A small-molecule ligand and the protein it binds are described below.
Small molecule (SMILES): O=C(O)[C@H](O)[C@@H](O)[C@H](O)[C@H](O)CO

Sequence of chain 2.B:
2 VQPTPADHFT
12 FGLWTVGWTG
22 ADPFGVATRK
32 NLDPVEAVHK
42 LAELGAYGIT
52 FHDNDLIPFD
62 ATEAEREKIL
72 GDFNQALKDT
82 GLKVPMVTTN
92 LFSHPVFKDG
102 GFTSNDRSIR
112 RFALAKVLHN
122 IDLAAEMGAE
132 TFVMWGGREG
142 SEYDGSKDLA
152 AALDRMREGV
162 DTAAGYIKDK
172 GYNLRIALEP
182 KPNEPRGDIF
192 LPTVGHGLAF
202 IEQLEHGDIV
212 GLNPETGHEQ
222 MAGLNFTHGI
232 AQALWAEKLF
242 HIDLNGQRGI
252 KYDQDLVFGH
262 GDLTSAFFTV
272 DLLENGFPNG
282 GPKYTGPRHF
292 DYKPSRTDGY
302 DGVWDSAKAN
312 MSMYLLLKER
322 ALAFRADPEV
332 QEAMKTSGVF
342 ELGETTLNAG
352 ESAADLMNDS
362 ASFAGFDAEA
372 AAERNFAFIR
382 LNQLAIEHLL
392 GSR

Binding-site contacts:
Ligand atom O1B contacts residue TRP15 of chain 1.A at 3.6 Å.
Ligand atom O1A contacts residue PHE93 of chain 1.A at 3.8 Å.
Ligand atom O6 contacts residue HIS53 of chain 1.A at 2.8 Å (h-bond).
Ligand atom O5 contacts residue GLU180 of chain 1.A at 2.5 Å (salt-bridge).
Ligand atom C1 contacts residue HIS53 of chain 1.A at 4.0 Å.
Ligand atom C5 contacts residue TRP136 of chain 1.A at 3.6 Å (hydrophobic).
Ligand atom C4 contacts residue MN1 of chain 1.E at 3.5 Å.
Ligand atom C3 contacts residue TRP15 of chain 1.A at 4.0 Å (hydrophobic).
Ligand atom C4 contacts residue ASP292 of chain 1.A at 3.7 Å.
Ligand atom O1A contacts residue TRP15 of chain 1.A at 3.6 Å.
Ligand atom O5 contacts residue ASP292 of chain 1.A at 3.0 Å (salt-bridge).
Ligand atom O6 contacts residue PHE93 of chain 1.A at 3.9 Å.
Ligand atom O2 contacts residue PHE25 of chain 2.B at 3.3 Å.
Ligand atom O3 contacts residue MN1 of chain 1.E at 4.0 Å.
Ligand atom C2 contacts residue PHE93 of chain 1.A at 4.2 Å (hydrophobic).
Ligand atom C6 contacts residue HIS53 of chain 1.A at 3.4 Å.
Ligand atom O4 contacts residue GLU180 of chain 1.A at 3.6 Å (salt-bridge).
Ligand atom O5 contacts residue ASP244 of chain 1.A at 3.2 Å (salt-bridge).
Ligand atom C4 contacts residue GLU180 of chain 1.A at 4.1 Å.
Ligand atom C2 contacts residue TRP136 of chain 1.A at 3.9 Å (hydrophobic).
Ligand atom O4 contacts residue MN1 of chain 1.E at 2.7 Å.
Ligand atom O5 contacts residue GLU216 of chain 1.A at 3.9 Å.
Ligand atom O2 contacts residue TRP136 of chain 1.A at 4.0 Å.
Ligand atom C5 contacts residue GLU180 of chain 1.A at 3.2 Å.
Ligand atom O6 contacts residue TRP136 of chain 1.A at 3.5 Å.
Ligand atom O4 contacts residue GLU216 of chain 1.A at 3.4 Å (salt-bridge).
Ligand atom O3 contacts residue TRP15 of chain 1.A at 2.9 Å (h-bond).
Ligand atom O5 contacts residue MN1 of chain 1.E at 2.1 Å.
Ligand atom C5 contacts residue ASP292 of chain 1.A at 3.9 Å.
Ligand atom C5 contacts residue MN1 of chain 1.E at 3.2 Å.
Ligand atom O4 contacts residue HIS219 of chain 1.A at 4.0 Å.
Ligand atom O4 contacts residue ASP292 of chain 1.A at 2.9 Å (salt-bridge).
Ligand atom C6 contacts residue TRP136 of chain 1.A at 4.0 Å (hydrophobic).
Ligand atom O3 contacts residue ASP292 of chain 1.A at 2.7 Å (salt-bridge).
Ligand atom C3 contacts residue ASP292 of chain 1.A at 3.8 Å.
Ligand atom C1 contacts residue TRP15 of chain 1.A at 3.7 Å (hydrophobic).
Ligand atom C4 contacts residue TRP136 of chain 1.A at 3.6 Å (hydrophobic).
Ligand atom C6 contacts residue GLU180 of chain 1.A at 4.0 Å.
Ligand atom C3 contacts residue HIS53 of chain 1.A at 3.9 Å.
Ligand atom O1A contacts residue HIS53 of chain 1.A at 3.2 Å.

Sequence of chain 1.A:
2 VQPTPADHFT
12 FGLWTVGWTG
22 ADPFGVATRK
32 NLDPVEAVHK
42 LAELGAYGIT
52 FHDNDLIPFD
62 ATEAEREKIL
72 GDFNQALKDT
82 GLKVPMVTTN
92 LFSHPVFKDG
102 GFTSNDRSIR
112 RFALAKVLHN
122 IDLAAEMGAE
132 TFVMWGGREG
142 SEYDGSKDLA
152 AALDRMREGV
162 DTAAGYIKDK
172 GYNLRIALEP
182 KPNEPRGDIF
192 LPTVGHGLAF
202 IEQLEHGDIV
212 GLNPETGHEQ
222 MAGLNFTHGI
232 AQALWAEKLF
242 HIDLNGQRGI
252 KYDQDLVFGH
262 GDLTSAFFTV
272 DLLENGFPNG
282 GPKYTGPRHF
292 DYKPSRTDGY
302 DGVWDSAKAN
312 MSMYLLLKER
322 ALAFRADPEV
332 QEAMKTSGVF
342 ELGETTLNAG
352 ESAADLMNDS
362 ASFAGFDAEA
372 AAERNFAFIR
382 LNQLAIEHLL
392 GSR